This protein binds this small molecule.
Small molecule (SMILES): CC(=O)N[C@H]1[C@H](O[C@H]2[C@H](O)[C@@H](NC(C)=O)CO[C@@H]2CO)O[C@H](CO)[C@@H](O)[C@@H]1O

Binding-site contacts:
Ligand atom C5 contacts residue ASN801 of chain 1.C at 3.6 Å.
Ligand atom N2 contacts residue ASN801 of chain 1.C at 3.0 Å (h-bond).
Ligand atom O5 contacts residue SER803 of chain 1.C at 3.7 Å.
Ligand atom C7 contacts residue ASN801 of chain 1.C at 3.9 Å.
Ligand atom C1 contacts residue SER803 of chain 1.C at 3.6 Å.
Ligand atom C4 contacts residue ASN801 of chain 1.C at 4.2 Å.
Ligand atom C6 contacts residue SER803 of chain 1.C at 4.4 Å.
Ligand atom O7 contacts residue ASN801 of chain 1.C at 4.4 Å.
Ligand atom C2 contacts residue ASN801 of chain 1.C at 2.5 Å.
Ligand atom O5 contacts residue GLN804 of chain 1.C at 4.4 Å.
Ligand atom C6 contacts residue GLN804 of chain 1.C at 3.4 Å.
Ligand atom O5 contacts residue ASN801 of chain 1.C at 2.3 Å (h-bond).
Ligand atom C1 contacts residue ASN801 of chain 1.C at 1.4 Å.
Ligand atom O6 contacts residue GLN804 of chain 1.C at 4.4 Å.
Ligand atom C5 contacts residue GLN804 of chain 1.C at 3.9 Å.
Ligand atom C3 contacts residue ASN801 of chain 1.C at 3.8 Å.
Ligand atom C5 contacts residue SER803 of chain 1.C at 3.6 Å.

Sequence of chain 1.C:
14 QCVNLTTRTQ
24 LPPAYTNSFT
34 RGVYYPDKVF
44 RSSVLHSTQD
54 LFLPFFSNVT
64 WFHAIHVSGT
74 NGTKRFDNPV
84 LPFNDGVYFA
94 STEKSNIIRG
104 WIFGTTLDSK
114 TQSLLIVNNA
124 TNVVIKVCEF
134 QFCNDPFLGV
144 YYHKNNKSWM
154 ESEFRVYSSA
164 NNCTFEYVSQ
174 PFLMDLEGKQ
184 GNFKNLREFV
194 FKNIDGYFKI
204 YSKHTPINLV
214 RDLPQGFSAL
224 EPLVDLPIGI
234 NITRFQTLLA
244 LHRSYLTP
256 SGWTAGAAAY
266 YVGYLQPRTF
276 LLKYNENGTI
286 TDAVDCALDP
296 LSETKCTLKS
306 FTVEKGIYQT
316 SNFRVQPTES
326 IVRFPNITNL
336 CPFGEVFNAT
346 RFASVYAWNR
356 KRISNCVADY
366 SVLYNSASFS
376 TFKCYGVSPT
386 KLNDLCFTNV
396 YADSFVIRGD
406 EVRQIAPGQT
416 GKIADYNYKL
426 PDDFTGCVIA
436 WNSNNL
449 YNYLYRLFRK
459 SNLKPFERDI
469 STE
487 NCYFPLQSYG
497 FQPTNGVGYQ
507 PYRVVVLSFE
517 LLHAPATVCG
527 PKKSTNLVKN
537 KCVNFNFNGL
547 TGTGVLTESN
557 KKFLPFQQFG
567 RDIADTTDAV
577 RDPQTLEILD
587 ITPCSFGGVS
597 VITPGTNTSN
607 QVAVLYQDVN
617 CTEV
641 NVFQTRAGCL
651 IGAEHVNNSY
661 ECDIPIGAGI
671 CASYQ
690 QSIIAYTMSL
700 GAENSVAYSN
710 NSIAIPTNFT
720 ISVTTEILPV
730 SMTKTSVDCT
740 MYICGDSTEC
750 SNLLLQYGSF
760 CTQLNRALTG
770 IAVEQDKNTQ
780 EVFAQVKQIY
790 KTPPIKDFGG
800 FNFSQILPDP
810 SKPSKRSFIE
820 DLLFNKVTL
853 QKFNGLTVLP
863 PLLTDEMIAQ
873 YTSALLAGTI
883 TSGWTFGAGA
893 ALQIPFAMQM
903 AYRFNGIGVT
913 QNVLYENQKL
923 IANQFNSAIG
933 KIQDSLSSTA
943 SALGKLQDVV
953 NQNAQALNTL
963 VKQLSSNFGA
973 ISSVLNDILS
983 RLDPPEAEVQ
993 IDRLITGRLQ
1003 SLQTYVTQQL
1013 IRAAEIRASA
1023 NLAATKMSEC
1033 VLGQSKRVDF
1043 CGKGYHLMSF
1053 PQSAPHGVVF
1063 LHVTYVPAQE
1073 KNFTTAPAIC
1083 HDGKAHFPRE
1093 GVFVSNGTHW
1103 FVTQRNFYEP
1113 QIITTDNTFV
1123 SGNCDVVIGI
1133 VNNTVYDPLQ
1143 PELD